A protein and the small-molecule ligand that binds it are described below.
Small molecule (SMILES): CC(=O)N[C@@H]1[C@@H](O)[C@H](O)[C@@H](CO)O[C@H]1O

Sequence of chain 3.A:
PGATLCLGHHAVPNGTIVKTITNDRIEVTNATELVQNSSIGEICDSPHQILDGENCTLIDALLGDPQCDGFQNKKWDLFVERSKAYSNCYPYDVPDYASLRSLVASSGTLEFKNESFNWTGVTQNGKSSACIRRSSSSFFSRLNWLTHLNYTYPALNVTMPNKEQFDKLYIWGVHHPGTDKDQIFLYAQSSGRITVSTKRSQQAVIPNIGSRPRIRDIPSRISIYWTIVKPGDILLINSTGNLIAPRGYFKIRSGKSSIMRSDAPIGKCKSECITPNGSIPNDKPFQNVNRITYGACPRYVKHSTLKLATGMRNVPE

Binding-site contacts:
Ligand atom O7 contacts residue ASN39 of chain 3.A at 4.2 Å.
Ligand atom C6 contacts residue THR307 of chain 3.A at 4.3 Å.
Ligand atom C8 contacts residue ASN39 of chain 3.A at 4.2 Å.
Ligand atom C3 contacts residue ASN39 of chain 3.A at 3.8 Å.
Ligand atom C6 contacts residue LYS309 of chain 3.A at 4.2 Å.
Ligand atom C2 contacts residue ASN39 of chain 3.A at 2.4 Å.
Ligand atom O6 contacts residue THR307 of chain 3.A at 4.4 Å.
Ligand atom O6 contacts residue LYS309 of chain 3.A at 4.0 Å.
Ligand atom N2 contacts residue ASN39 of chain 3.A at 3.1 Å (h-bond).
Ligand atom O5 contacts residue GLU35 of chain 3.A at 4.4 Å.
Ligand atom C5 contacts residue GLU35 of chain 3.A at 4.4 Å.
Ligand atom C1 contacts residue ASN39 of chain 3.A at 1.4 Å.
Ligand atom C5 contacts residue ASN39 of chain 3.A at 3.6 Å.
Ligand atom O5 contacts residue ASN39 of chain 3.A at 2.2 Å (h-bond).
Ligand atom C7 contacts residue ASN39 of chain 3.A at 3.8 Å.
Ligand atom C4 contacts residue ASN39 of chain 3.A at 4.0 Å.
Ligand atom C6 contacts residue GLU35 of chain 3.A at 3.3 Å.
Ligand atom O6 contacts residue GLU35 of chain 3.A at 2.7 Å (salt-bridge).